The protein below binds the small molecule below.
Small molecule (SMILES): CC(=O)N[C@@H]1[C@@H](O)[C@H](O)[C@@H](CO)O[C@H]1O

Sequence of chain 3.E:
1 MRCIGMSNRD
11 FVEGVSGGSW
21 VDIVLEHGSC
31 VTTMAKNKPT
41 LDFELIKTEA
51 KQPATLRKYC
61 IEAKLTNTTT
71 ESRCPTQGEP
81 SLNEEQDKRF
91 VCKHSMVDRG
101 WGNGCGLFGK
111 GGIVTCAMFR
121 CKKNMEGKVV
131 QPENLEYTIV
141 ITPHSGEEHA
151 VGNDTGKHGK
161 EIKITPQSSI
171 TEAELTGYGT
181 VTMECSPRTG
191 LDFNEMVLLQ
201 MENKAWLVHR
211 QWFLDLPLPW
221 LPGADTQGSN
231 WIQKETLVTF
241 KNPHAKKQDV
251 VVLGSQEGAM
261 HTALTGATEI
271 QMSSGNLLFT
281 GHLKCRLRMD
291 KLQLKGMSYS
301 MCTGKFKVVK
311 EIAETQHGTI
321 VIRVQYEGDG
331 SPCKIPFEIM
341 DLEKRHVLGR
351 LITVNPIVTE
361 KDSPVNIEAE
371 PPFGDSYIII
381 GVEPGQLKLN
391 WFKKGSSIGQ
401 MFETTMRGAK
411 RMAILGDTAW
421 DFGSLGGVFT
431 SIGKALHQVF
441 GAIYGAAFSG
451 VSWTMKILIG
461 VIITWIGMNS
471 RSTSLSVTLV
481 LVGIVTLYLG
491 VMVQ

Binding-site contacts:
Ligand atom C1 contacts residue ASN67 of chain 4.C at 1.4 Å.
Ligand atom C8 contacts residue SER300 of chain 3.E at 1.9 Å.
Ligand atom C7 contacts residue ASN67 of chain 4.C at 3.3 Å.
Ligand atom C7 contacts residue PHE90 of chain 4.C at 4.2 Å (hydrophobic).
Ligand atom O7 contacts residue SER300 of chain 3.E at 4.3 Å.
Ligand atom O7 contacts residue ASN67 of chain 4.C at 3.3 Å (h-bond).
Ligand atom C4 contacts residue ASN67 of chain 4.C at 4.2 Å.
Ligand atom C2 contacts residue ASN67 of chain 4.C at 2.5 Å.
Ligand atom C5 contacts residue ASN67 of chain 4.C at 3.7 Å.
Ligand atom N2 contacts residue ASN67 of chain 4.C at 2.9 Å (h-bond).
Ligand atom C8 contacts residue ARG89 of chain 4.C at 3.3 Å.
Ligand atom C8 contacts residue ASN67 of chain 4.C at 4.4 Å.
Ligand atom N2 contacts residue SER300 of chain 3.E at 3.9 Å.
Ligand atom C3 contacts residue ASN67 of chain 4.C at 3.8 Å.
Ligand atom C8 contacts residue MET118 of chain 4.C at 3.8 Å (hydrophobic).
Ligand atom C2 contacts residue MET118 of chain 4.C at 4.5 Å (hydrophobic).
Ligand atom N2 contacts residue MET118 of chain 4.C at 3.6 Å.
Ligand atom O5 contacts residue ASN67 of chain 4.C at 2.4 Å (h-bond).
Ligand atom C7 contacts residue SER300 of chain 3.E at 3.4 Å.
Ligand atom O7 contacts residue PHE90 of chain 4.C at 4.4 Å.
Ligand atom C1 contacts residue MET118 of chain 4.C at 4.1 Å (hydrophobic).
Ligand atom C7 contacts residue MET118 of chain 4.C at 4.0 Å (hydrophobic).
Ligand atom C8 contacts residue PHE90 of chain 4.C at 3.7 Å (hydrophobic).

Sequence of chain 4.C:
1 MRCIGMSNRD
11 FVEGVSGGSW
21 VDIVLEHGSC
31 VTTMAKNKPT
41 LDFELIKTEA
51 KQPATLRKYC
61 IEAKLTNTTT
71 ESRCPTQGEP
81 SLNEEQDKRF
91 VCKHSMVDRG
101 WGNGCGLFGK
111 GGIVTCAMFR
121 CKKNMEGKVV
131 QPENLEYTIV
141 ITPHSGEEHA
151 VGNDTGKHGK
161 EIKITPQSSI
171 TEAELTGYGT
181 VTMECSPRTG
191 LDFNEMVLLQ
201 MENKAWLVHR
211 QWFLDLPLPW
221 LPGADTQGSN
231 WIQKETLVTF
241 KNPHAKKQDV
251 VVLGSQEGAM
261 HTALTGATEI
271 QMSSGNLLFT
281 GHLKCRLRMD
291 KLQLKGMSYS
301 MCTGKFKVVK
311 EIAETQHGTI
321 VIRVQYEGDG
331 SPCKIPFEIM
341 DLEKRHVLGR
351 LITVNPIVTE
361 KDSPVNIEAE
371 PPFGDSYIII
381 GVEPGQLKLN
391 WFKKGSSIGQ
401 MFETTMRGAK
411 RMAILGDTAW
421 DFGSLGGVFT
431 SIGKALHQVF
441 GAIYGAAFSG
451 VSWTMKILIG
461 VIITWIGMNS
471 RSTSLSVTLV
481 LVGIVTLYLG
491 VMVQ